The small molecule below binds the protein below.
Small molecule (SMILES): CC(=O)N[C@@H]1[C@@H](O[C@@H]2O[C@H](CO)[C@H](O)[C@H](O[C@]3(C(=O)O)C[C@H](O)[C@@H](NC(C)=O)[C@H]([C@H](O)[C@@H](O)CO)O3)[C@H]2O)[C@@H](O)[C@@H](C=O)O[C@H]1O

Sequence of chain 4.B:
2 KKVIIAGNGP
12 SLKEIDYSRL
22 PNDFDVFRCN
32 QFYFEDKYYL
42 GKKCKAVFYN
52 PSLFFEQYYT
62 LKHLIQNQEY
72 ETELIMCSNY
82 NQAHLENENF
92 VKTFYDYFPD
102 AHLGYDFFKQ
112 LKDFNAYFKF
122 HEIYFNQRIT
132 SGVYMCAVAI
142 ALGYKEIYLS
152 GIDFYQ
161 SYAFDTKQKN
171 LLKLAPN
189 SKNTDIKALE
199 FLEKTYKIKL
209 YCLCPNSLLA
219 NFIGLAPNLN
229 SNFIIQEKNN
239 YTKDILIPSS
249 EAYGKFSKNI

Binding-site contacts:
Ligand atom C3 contacts residue LEU86 of chain 4.B at 3.8 Å (hydrophobic).
Ligand atom O4 contacts residue LEU86 of chain 4.B at 3.2 Å (h-bond).
Ligand atom O1A contacts residue ASN51 of chain 4.B at 3.6 Å.
Ligand atom C5 contacts residue ASN51 of chain 4.B at 3.7 Å.
Ligand atom C8 contacts residue ASN51 of chain 4.B at 4.2 Å.
Ligand atom C1 contacts residue SER53 of chain 4.B at 3.4 Å.
Ligand atom C10 contacts residue ASN51 of chain 4.B at 3.9 Å.
Ligand atom O2 contacts residue ARG129 of chain 4.B at 2.9 Å (salt-bridge).
Ligand atom C1 contacts residue ASN51 of chain 4.B at 3.9 Å.
Ligand atom C4 contacts residue LEU86 of chain 4.B at 4.2 Å (hydrophobic).
Ligand atom C4 contacts residue ASN51 of chain 4.B at 3.7 Å.
Ligand atom C2 contacts residue LEU86 of chain 4.B at 4.2 Å (hydrophobic).
Ligand atom C2 contacts residue ARG129 of chain 4.B at 4.1 Å.
Ligand atom O1A contacts residue SER53 of chain 4.B at 3.1 Å (h-bond).
Ligand atom O10 contacts residue ILE130 of chain 4.B at 3.5 Å (h-bond).
Ligand atom C7 contacts residue ARG129 of chain 4.B at 4.2 Å.
Ligand atom O4 contacts residue PRO52 of chain 4.B at 4.0 Å.
Ligand atom C11 contacts residue TYR81 of chain 4.B at 3.6 Å (hydrophobic).
Ligand atom C10 contacts residue TYR81 of chain 4.B at 3.5 Å (hydrophobic).
Ligand atom O6 contacts residue ARG129 of chain 4.B at 3.7 Å.
Ligand atom O3 contacts residue LEU86 of chain 4.B at 3.5 Å (h-bond).
Ligand atom O4 contacts residue TYR81 of chain 4.B at 3.4 Å.
Ligand atom O4 contacts residue SER79 of chain 4.B at 2.9 Å (h-bond).
Ligand atom C4 contacts residue SER79 of chain 4.B at 3.9 Å.
Ligand atom O7 contacts residue ARG129 of chain 4.B at 3.8 Å.
Ligand atom C11 contacts residue THR131 of chain 4.B at 4.1 Å.
Ligand atom N5 contacts residue ASN51 of chain 4.B at 2.9 Å (h-bond).
Ligand atom C11 contacts residue SER132 of chain 4.B at 3.5 Å.
Ligand atom O1B contacts residue SER53 of chain 4.B at 2.9 Å (h-bond).
Ligand atom O1A contacts residue PRO52 of chain 4.B at 3.4 Å.
Ligand atom O7 contacts residue ARG129 of chain 4.B at 3.0 Å (salt-bridge).
Ligand atom O1B contacts residue ASN51 of chain 4.B at 3.8 Å.
Ligand atom C7 contacts residue ARG129 of chain 4.B at 4.2 Å.
Ligand atom C8 contacts residue ARG129 of chain 4.B at 3.9 Å.
Ligand atom C6 contacts residue ASN51 of chain 4.B at 3.7 Å.
Ligand atom O10 contacts residue ARG129 of chain 4.B at 3.6 Å.
Ligand atom C4 contacts residue PRO52 of chain 4.B at 4.0 Å (hydrophobic).
Ligand atom C11 contacts residue ASN51 of chain 4.B at 3.8 Å.
Ligand atom O10 contacts residue TYR81 of chain 4.B at 2.9 Å (h-bond).
Ligand atom O6 contacts residue SER53 of chain 4.B at 4.2 Å.